Binding-site contacts:
Ligand atom O3 contacts residue BMA1 of chain 55.V at 1.1 Å.
Ligand atom O4 contacts residue BMA1 of chain 55.V at 4.0 Å.
Ligand atom O6 contacts residue NAG1 of chain 55.T at 4.5 Å.
Ligand atom O2 contacts residue HIS2 of chain 55.D at 3.4 Å (h-bond).
Ligand atom O2 contacts residue BMA1 of chain 55.V at 3.0 Å (h-bond).
Ligand atom C2 contacts residue BMA1 of chain 55.V at 3.2 Å.
Ligand atom C3 contacts residue NAG1 of chain 55.T at 4.1 Å.
Ligand atom O2 contacts residue NAG1 of chain 55.T at 3.4 Å (h-bond).
Ligand atom C4 contacts residue BMA1 of chain 55.V at 3.6 Å.
Ligand atom C3 contacts residue BMA1 of chain 55.V at 2.5 Å.
Ligand atom C1 contacts residue NAG1 of chain 55.T at 1.7 Å.
Ligand atom C2 contacts residue NAG1 of chain 55.T at 2.9 Å.
Ligand atom C5 contacts residue NAG1 of chain 55.T at 3.8 Å.
Ligand atom O5 contacts residue NAG1 of chain 55.T at 2.5 Å (h-bond).
Ligand atom C2 contacts residue HIS2 of chain 55.D at 4.5 Å.

Sequence of chain 55.D:
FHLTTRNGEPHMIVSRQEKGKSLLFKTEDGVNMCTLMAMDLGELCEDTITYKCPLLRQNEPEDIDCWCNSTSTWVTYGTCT

This small molecule binds to this protein.
Small molecule (SMILES): OC[C@H]1O[C@@H](O)[C@@H](O)[C@@H](O)[C@@H]1O